Binding-site contacts:
Ligand atom C3 contacts residue ASN67 of chain 22.A at 3.8 Å.
Ligand atom C8 contacts residue PHE90 of chain 22.A at 3.9 Å (hydrophobic).
Ligand atom C5 contacts residue ASN67 of chain 22.A at 3.7 Å.
Ligand atom N2 contacts residue ASN67 of chain 22.A at 2.9 Å (h-bond).
Ligand atom O5 contacts residue ASN67 of chain 22.A at 2.4 Å (h-bond).
Ligand atom C2 contacts residue ASN67 of chain 22.A at 2.5 Å.
Ligand atom C8 contacts residue ASN67 of chain 22.A at 4.2 Å.
Ligand atom O7 contacts residue ASN67 of chain 22.A at 4.1 Å.
Ligand atom C1 contacts residue ASN67 of chain 22.A at 1.4 Å.
Ligand atom C4 contacts residue ASN67 of chain 22.A at 4.2 Å.
Ligand atom C8 contacts residue MET118 of chain 22.A at 4.3 Å (hydrophobic).
Ligand atom C7 contacts residue ASN67 of chain 22.A at 3.7 Å.

Sequence of chain 22.A:
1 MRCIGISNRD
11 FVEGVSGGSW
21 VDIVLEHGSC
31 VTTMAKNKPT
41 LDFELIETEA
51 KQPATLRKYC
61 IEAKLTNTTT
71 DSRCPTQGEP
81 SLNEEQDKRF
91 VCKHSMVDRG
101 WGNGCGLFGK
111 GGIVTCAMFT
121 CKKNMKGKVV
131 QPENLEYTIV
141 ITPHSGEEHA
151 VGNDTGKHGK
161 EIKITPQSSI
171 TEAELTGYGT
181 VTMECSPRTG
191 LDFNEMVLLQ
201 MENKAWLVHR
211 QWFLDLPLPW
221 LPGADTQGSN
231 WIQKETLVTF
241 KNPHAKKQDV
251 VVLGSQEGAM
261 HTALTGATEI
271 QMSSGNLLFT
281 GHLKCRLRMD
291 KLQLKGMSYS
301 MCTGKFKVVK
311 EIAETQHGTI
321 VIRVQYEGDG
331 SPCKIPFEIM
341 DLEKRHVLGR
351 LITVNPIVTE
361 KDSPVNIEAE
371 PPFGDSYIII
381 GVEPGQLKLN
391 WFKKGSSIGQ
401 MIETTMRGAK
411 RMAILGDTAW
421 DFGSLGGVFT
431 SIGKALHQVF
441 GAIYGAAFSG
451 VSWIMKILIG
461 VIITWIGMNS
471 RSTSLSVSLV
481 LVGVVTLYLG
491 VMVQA

A small-molecule ligand and the protein it binds are described below.
Small molecule (SMILES): CC(=O)N[C@@H]1[C@@H](O)[C@H](O)[C@@H](CO)O[C@H]1O